Sequence of chain 1.A:
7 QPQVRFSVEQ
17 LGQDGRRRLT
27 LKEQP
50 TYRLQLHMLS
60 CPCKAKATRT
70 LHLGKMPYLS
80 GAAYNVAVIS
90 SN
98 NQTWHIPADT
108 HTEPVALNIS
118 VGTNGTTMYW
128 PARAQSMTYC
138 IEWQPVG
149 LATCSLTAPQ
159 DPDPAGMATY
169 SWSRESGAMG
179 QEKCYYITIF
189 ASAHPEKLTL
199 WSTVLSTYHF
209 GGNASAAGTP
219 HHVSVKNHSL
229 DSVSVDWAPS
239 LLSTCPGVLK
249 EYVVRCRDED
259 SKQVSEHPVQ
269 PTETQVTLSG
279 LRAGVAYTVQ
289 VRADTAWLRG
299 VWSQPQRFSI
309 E

A protein and the small-molecule ligand that binds it are described below.
Small molecule (SMILES): CC(=O)N[C@@H]1[C@@H](O)[C@H](O)[C@@H](CO)O[C@H]1O

Binding-site contacts:
Ligand atom O5 contacts residue ASN211 of chain 1.A at 2.4 Å (h-bond).
Ligand atom C5 contacts residue ALA214 of chain 1.A at 4.5 Å (hydrophobic).
Ligand atom C4 contacts residue ASN211 of chain 1.A at 4.2 Å.
Ligand atom C8 contacts residue ASN211 of chain 1.A at 4.2 Å.
Ligand atom C1 contacts residue ASN211 of chain 1.A at 1.4 Å.
Ligand atom C2 contacts residue ASN211 of chain 1.A at 2.5 Å.
Ligand atom C1 contacts residue ALA214 of chain 1.A at 3.9 Å (hydrophobic).
Ligand atom N2 contacts residue ASN211 of chain 1.A at 2.9 Å (h-bond).
Ligand atom C8 contacts residue VAL118 of chain 1.A at 3.8 Å (hydrophobic).
Ligand atom C3 contacts residue ASN211 of chain 1.A at 3.8 Å.
Ligand atom O5 contacts residue ALA214 of chain 1.A at 3.8 Å.
Ligand atom O7 contacts residue ASN211 of chain 1.A at 3.4 Å (h-bond).
Ligand atom C5 contacts residue ASN211 of chain 1.A at 3.7 Å.
Ligand atom C7 contacts residue ASN211 of chain 1.A at 3.4 Å.
Ligand atom O6 contacts residue ALA214 of chain 1.A at 4.1 Å.